This protein binds this small molecule.
Small molecule (SMILES): CC(=O)N[C@@H]1[C@@H](O)[C@H](O)[C@@H](CO)O[C@H]1O

Binding-site contacts:
Ligand atom C7 contacts residue ASN196 of chain 1.A at 3.1 Å.
Ligand atom C4 contacts residue ASN196 of chain 1.A at 4.2 Å.
Ligand atom C1 contacts residue ASN196 of chain 1.A at 1.4 Å.
Ligand atom N2 contacts residue ASN196 of chain 1.A at 2.9 Å (h-bond).
Ligand atom O5 contacts residue THR198 of chain 1.A at 4.0 Å.
Ligand atom C3 contacts residue ASN196 of chain 1.A at 3.8 Å.
Ligand atom C5 contacts residue ASN196 of chain 1.A at 3.7 Å.
Ligand atom C8 contacts residue ASN196 of chain 1.A at 3.7 Å.
Ligand atom C1 contacts residue THR198 of chain 1.A at 3.9 Å.
Ligand atom C5 contacts residue THR198 of chain 1.A at 4.0 Å.
Ligand atom C8 contacts residue SER236 of chain 1.A at 3.6 Å.
Ligand atom O5 contacts residue ASN196 of chain 1.A at 2.4 Å (h-bond).
Ligand atom O7 contacts residue ASN196 of chain 1.A at 2.9 Å (h-bond).
Ligand atom C2 contacts residue ASN196 of chain 1.A at 2.4 Å.

Sequence of chain 1.A:
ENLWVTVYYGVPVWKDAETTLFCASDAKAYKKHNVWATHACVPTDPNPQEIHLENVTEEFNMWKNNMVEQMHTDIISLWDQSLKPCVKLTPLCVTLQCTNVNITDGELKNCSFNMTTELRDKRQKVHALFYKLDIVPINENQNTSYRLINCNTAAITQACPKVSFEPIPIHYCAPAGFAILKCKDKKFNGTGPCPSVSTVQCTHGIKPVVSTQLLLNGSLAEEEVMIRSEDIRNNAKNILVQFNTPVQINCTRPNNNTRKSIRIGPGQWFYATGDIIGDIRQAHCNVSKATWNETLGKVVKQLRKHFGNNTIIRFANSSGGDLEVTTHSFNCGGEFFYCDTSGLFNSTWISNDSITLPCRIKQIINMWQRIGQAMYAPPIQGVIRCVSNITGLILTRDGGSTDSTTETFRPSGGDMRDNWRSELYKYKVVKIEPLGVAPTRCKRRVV